Binding-site contacts:
Ligand atom C5 contacts residue GLY339 of chain 1.C at 4.1 Å.
Ligand atom C5 contacts residue PHE342 of chain 1.C at 4.3 Å (hydrophobic).
Ligand atom C2 contacts residue PHE342 of chain 1.C at 3.9 Å (hydrophobic).
Ligand atom O5 contacts residue PHE342 of chain 1.C at 3.2 Å.
Ligand atom C5 contacts residue ASN343 of chain 1.C at 3.6 Å.
Ligand atom C3 contacts residue ASN343 of chain 1.C at 3.8 Å.
Ligand atom C8 contacts residue PHE342 of chain 1.C at 3.9 Å (hydrophobic).
Ligand atom C6 contacts residue SER373 of chain 1.C at 4.0 Å.
Ligand atom C4 contacts residue SER373 of chain 1.C at 4.4 Å.
Ligand atom O6 contacts residue PHE374 of chain 1.C at 4.2 Å.
Ligand atom O5 contacts residue ASN343 of chain 1.C at 2.4 Å (h-bond).
Ligand atom C2 contacts residue ASN343 of chain 1.C at 2.5 Å.
Ligand atom C4 contacts residue ASN343 of chain 1.C at 4.2 Å.
Ligand atom C1 contacts residue PHE342 of chain 1.C at 3.7 Å (hydrophobic).
Ligand atom C1 contacts residue GLY339 of chain 1.C at 3.5 Å.
Ligand atom O6 contacts residue PHE342 of chain 1.C at 3.4 Å.
Ligand atom O6 contacts residue SER373 of chain 1.C at 2.9 Å (h-bond).
Ligand atom C7 contacts residue ASN343 of chain 1.C at 3.5 Å.
Ligand atom C8 contacts residue ASN343 of chain 1.C at 3.7 Å.
Ligand atom O6 contacts residue LEU368 of chain 1.C at 4.1 Å.
Ligand atom O7 contacts residue ASN343 of chain 1.C at 4.3 Å.
Ligand atom C1 contacts residue ASN343 of chain 1.C at 1.4 Å.
Ligand atom O6 contacts residue GLY339 of chain 1.C at 4.3 Å.
Ligand atom C6 contacts residue GLY339 of chain 1.C at 3.9 Å.
Ligand atom N2 contacts residue ASN343 of chain 1.C at 2.9 Å (h-bond).
Ligand atom O5 contacts residue GLY339 of chain 1.C at 3.1 Å (h-bond).
Ligand atom C6 contacts residue LEU368 of chain 1.C at 3.9 Å (hydrophobic).
Ligand atom O4 contacts residue SER371 of chain 1.C at 3.4 Å (h-bond).

Sequence of chain 1.C:
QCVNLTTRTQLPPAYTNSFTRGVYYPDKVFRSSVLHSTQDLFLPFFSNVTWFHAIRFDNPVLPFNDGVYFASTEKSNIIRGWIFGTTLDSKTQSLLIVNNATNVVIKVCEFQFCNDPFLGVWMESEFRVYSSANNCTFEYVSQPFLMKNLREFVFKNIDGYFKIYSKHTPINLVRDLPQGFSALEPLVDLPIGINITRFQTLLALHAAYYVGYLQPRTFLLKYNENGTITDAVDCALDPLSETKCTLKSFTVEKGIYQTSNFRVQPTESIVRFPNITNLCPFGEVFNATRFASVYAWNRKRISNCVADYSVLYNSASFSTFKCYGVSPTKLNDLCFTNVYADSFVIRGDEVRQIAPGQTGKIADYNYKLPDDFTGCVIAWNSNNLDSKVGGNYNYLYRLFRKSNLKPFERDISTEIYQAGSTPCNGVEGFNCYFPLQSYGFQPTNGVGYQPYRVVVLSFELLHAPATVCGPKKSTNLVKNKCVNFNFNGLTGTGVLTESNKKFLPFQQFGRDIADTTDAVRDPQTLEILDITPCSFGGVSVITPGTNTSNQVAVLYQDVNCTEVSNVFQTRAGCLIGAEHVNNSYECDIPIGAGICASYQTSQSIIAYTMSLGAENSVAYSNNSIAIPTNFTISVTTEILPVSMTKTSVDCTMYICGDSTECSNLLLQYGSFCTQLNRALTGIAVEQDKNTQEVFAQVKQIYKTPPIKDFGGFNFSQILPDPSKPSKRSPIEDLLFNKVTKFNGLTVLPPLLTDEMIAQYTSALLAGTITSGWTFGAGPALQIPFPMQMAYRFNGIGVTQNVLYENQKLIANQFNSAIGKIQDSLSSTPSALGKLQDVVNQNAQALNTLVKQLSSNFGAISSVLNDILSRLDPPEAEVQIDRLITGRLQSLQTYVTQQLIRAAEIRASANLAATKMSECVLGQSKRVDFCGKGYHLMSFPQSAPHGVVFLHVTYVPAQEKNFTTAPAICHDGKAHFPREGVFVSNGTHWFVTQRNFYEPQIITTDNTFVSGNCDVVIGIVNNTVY

The protein below binds the small molecule below.
Small molecule (SMILES): CC(=O)N[C@@H]1[C@@H](O)[C@H](O)[C@@H](CO)O[C@H]1O